A protein and the small-molecule ligand that binds it are described below.
Small molecule (SMILES): CC(=O)N[C@@H]1[C@@H](O)[C@H](O[C@@H]2O[C@H](CO)[C@H](O)[C@H](O)[C@H]2O)[C@@H](CO)O[C@@H]1O

Sequence of chain 1.C:
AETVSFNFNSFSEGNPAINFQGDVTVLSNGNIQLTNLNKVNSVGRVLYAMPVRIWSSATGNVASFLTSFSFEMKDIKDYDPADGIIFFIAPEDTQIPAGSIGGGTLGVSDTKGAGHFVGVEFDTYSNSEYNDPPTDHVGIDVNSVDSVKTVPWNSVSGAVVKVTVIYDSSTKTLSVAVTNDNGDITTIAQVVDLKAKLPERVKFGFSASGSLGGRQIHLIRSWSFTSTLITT

Binding-site contacts:
Ligand atom O4 contacts residue SER211 of chain 1.C at 4.5 Å.
Ligand atom C6 contacts residue ASP80 of chain 1.C at 4.1 Å.
Ligand atom O6 contacts residue TYR125 of chain 1.C at 3.8 Å.
Ligand atom C3 contacts residue ASN127 of chain 1.C at 3.4 Å.
Ligand atom O3 contacts residue GLY103 of chain 1.C at 3.7 Å.
Ligand atom O5 contacts residue SER211 of chain 1.C at 3.6 Å (h-bond).
Ligand atom O2 contacts residue ASN127 of chain 1.C at 3.9 Å.
Ligand atom O2 contacts residue GLU129 of chain 1.C at 3.9 Å.
Ligand atom O4 contacts residue ASP83 of chain 1.C at 2.9 Å (salt-bridge).
Ligand atom C4 contacts residue SER211 of chain 1.C at 4.0 Å.
Ligand atom C3 contacts residue GLY104 of chain 1.C at 4.4 Å.
Ligand atom C5 contacts residue SER211 of chain 1.C at 4.0 Å.
Ligand atom C6 contacts residue SER211 of chain 1.C at 4.0 Å.
Ligand atom C8 contacts residue LEU212 of chain 1.C at 4.5 Å (hydrophobic).
Ligand atom O4 contacts residue SER211 of chain 1.C at 2.9 Å (h-bond).
Ligand atom C6 contacts residue ALA82 of chain 1.C at 4.5 Å (hydrophobic).
Ligand atom O4 contacts residue ALA82 of chain 1.C at 3.9 Å.
Ligand atom C6 contacts residue TYR125 of chain 1.C at 3.7 Å (hydrophobic).
Ligand atom O6 contacts residue ASP80 of chain 1.C at 3.3 Å (salt-bridge).
Ligand atom O3 contacts residue GLY104 of chain 1.C at 3.0 Å (h-bond).
Ligand atom C3 contacts residue ASP83 of chain 1.C at 3.6 Å.
Ligand atom O4 contacts residue GLY103 of chain 1.C at 4.3 Å.
Ligand atom C3 contacts residue TYR125 of chain 1.C at 3.5 Å (hydrophobic).
Ligand atom C2 contacts residue ASN127 of chain 1.C at 4.3 Å.
Ligand atom O3 contacts residue LEU212 of chain 1.C at 4.1 Å.
Ligand atom C1 contacts residue SER211 of chain 1.C at 4.3 Å.
Ligand atom O3 contacts residue ASP83 of chain 1.C at 2.8 Å (salt-bridge).
Ligand atom O3 contacts residue ASN127 of chain 1.C at 2.8 Å (h-bond).
Ligand atom O4 contacts residue GLY214 of chain 1.C at 4.3 Å.
Ligand atom C5 contacts residue TYR125 of chain 1.C at 3.5 Å (hydrophobic).
Ligand atom C6 contacts residue GLY214 of chain 1.C at 4.0 Å.
Ligand atom C4 contacts residue TYR125 of chain 1.C at 3.5 Å (hydrophobic).
Ligand atom C2 contacts residue SER211 of chain 1.C at 4.3 Å.
Ligand atom C4 contacts residue ALA82 of chain 1.C at 4.4 Å (hydrophobic).
Ligand atom O3 contacts residue GLY213 of chain 1.C at 3.3 Å (h-bond).
Ligand atom O3 contacts residue TYR125 of chain 1.C at 4.1 Å.
Ligand atom C4 contacts residue ASP83 of chain 1.C at 3.3 Å.
Ligand atom O3 contacts residue SER211 of chain 1.C at 3.6 Å.